Binding-site contacts:
Ligand atom NI contacts residue CSO546 of chain 1.C at 2.3 Å.
Ligand atom C1 contacts residue VAL500 of chain 1.C at 3.6 Å (hydrophobic).
Ligand atom N3 contacts residue CYS64 of chain 1.C at 3.7 Å.
Ligand atom N2 contacts residue VAL500 of chain 1.C at 3.7 Å.
Ligand atom C3 contacts residue ALA477 of chain 1.C at 4.0 Å (hydrophobic).
Ligand atom O1 contacts residue THR67 of chain 1.C at 3.5 Å (h-bond).
Ligand atom FE contacts residue CYS549 of chain 1.C at 2.5 Å.
Ligand atom C3 contacts residue ARG479 of chain 1.C at 3.5 Å.
Ligand atom C2 contacts residue ARG479 of chain 1.C at 3.6 Å.
Ligand atom O1 contacts residue ALA477 of chain 1.C at 3.9 Å.
Ligand atom C1 contacts residue HIS68 of chain 1.C at 3.5 Å.
Ligand atom N2 contacts residue ARG479 of chain 1.C at 3.7 Å.
Ligand atom C2 contacts residue VAL500 of chain 1.C at 3.7 Å (hydrophobic).
Ligand atom C1 contacts residue CYS549 of chain 1.C at 3.2 Å (hydrophobic).
Ligand atom FE contacts residue CYS64 of chain 1.C at 2.5 Å.
Ligand atom O4 contacts residue CYS64 of chain 1.C at 2.9 Å (h-bond).
Ligand atom NI contacts residue CYS61 of chain 1.C at 2.3 Å.
Ligand atom C1 contacts residue CYS64 of chain 1.C at 3.1 Å (hydrophobic).
Ligand atom NI contacts residue CYS64 of chain 1.C at 2.8 Å.
Ligand atom N2 contacts residue PRO501 of chain 1.C at 3.5 Å.
Ligand atom C1 contacts residue PRO501 of chain 1.C at 3.8 Å (hydrophobic).
Ligand atom O1 contacts residue HIS68 of chain 1.C at 3.5 Å (h-bond).
Ligand atom O1 contacts residue VAL500 of chain 1.C at 3.5 Å.
Ligand atom O1 contacts residue LEU482 of chain 1.C at 3.5 Å.
Ligand atom N3 contacts residue ARG479 of chain 1.C at 2.9 Å (salt-bridge).
Ligand atom O1 contacts residue PRO501 of chain 1.C at 3.4 Å.
Ligand atom NI contacts residue CYS549 of chain 1.C at 2.7 Å.
Ligand atom C3 contacts residue CYS64 of chain 1.C at 3.2 Å (hydrophobic).
Ligand atom C2 contacts residue SER502 of chain 1.C at 3.9 Å.
Ligand atom C2 contacts residue CYS549 of chain 1.C at 3.2 Å (hydrophobic).
Ligand atom C1 contacts residue THR67 of chain 1.C at 3.6 Å.
Ligand atom O4 contacts residue ARG479 of chain 1.C at 3.1 Å.
Ligand atom N2 contacts residue SER502 of chain 1.C at 2.9 Å (h-bond).
Ligand atom O4 contacts residue CSO546 of chain 1.C at 3.1 Å.
Ligand atom N2 contacts residue CYS549 of chain 1.C at 3.7 Å.
Ligand atom N3 contacts residue PRO478 of chain 1.C at 3.5 Å (h-bond).
Ligand atom O4 contacts residue CYS549 of chain 1.C at 3.1 Å (h-bond).
Ligand atom C2 contacts residue PRO501 of chain 1.C at 4.0 Å (hydrophobic).
Ligand atom N3 contacts residue ALA477 of chain 1.C at 3.4 Å.
Ligand atom O1 contacts residue CYS64 of chain 1.C at 4.0 Å.

The protein below binds the small molecule below.
Small molecule (SMILES): N#C[Fe](C#N)(C#[O+])O[Ni]

Sequence of chain 1.C:
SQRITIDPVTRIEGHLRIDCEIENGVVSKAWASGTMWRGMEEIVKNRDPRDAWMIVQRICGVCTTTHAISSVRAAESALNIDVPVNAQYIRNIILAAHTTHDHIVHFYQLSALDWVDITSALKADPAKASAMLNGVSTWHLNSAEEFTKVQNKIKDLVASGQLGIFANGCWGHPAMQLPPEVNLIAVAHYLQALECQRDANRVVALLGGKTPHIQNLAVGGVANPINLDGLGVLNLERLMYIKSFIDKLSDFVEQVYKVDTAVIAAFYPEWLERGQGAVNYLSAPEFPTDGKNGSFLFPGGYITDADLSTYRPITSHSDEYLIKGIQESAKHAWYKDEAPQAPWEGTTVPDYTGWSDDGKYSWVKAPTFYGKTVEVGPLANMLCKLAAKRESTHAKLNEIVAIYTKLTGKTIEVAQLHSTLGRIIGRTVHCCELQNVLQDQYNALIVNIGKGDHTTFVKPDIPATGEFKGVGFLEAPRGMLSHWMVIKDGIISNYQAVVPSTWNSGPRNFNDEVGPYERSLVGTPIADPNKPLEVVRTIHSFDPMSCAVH